Binding-site contacts:
Ligand atom C11 contacts residue GLY119 of chain 1.B at 3.8 Å.
Ligand atom N3 contacts residue ALA64 of chain 1.B at 3.5 Å.
Ligand atom C7 contacts residue GLY119 of chain 1.B at 3.3 Å.
Ligand atom O1 contacts residue ALA192 of chain 1.B at 3.7 Å.
Ligand atom N4 contacts residue TYR115 of chain 1.B at 3.8 Å.
Ligand atom N2 contacts residue ALA116 of chain 1.B at 3.2 Å (h-bond).
Ligand atom C7 contacts residue ALA116 of chain 1.B at 3.8 Å (hydrophobic).
Ligand atom C8 contacts residue GLY119 of chain 1.B at 3.6 Å.
Ligand atom C16 contacts residue VAL113 of chain 1.B at 3.6 Å (hydrophobic).
Ligand atom C12 contacts residue LEU36 of chain 1.B at 3.7 Å (hydrophobic).
Ligand atom O2 contacts residue LYS66 of chain 1.B at 3.4 Å.
Ligand atom C9 contacts residue LEU36 of chain 1.B at 3.6 Å (hydrophobic).
Ligand atom N3 contacts residue GLU114 of chain 1.B at 2.9 Å (salt-bridge).
Ligand atom C7 contacts residue SER117 of chain 1.B at 3.3 Å.
Ligand atom N3 contacts residue TYR115 of chain 1.B at 3.8 Å.
Ligand atom N3 contacts residue ALA116 of chain 1.B at 3.6 Å.
Ligand atom C25 contacts residue GLU83 of chain 1.B at 3.3 Å.
Ligand atom C3 contacts residue GLY119 of chain 1.B at 3.7 Å.
Ligand atom C25 contacts residue LYS66 of chain 1.B at 3.7 Å.
Ligand atom C8 contacts residue LEU36 of chain 1.B at 3.6 Å (hydrophobic).
Ligand atom C23 contacts residue ILE97 of chain 1.B at 3.8 Å (hydrophobic).
Ligand atom C24 contacts residue PHE194 of chain 1.B at 3.6 Å (hydrophobic).
Ligand atom C6 contacts residue GLY119 of chain 1.B at 3.6 Å.
Ligand atom C19 contacts residue VAL113 of chain 1.B at 3.6 Å (hydrophobic).
Ligand atom C3 contacts residue SER117 of chain 1.B at 3.4 Å.
Ligand atom C21 contacts residue GLU83 of chain 1.B at 3.7 Å.
Ligand atom C8 contacts residue ALA116 of chain 1.B at 3.0 Å (hydrophobic).
Ligand atom C25 contacts residue VAL111 of chain 1.B at 3.8 Å (hydrophobic).
Ligand atom C13 contacts residue LEU182 of chain 1.B at 3.7 Å (hydrophobic).
Ligand atom N4 contacts residue ALA116 of chain 1.B at 3.0 Å (h-bond).
Ligand atom C14 contacts residue LEU182 of chain 1.B at 3.6 Å (hydrophobic).
Ligand atom N4 contacts residue GLU114 of chain 1.B at 3.8 Å.
Ligand atom C15 contacts residue ALA64 of chain 1.B at 3.6 Å (hydrophobic).
Ligand atom C16 contacts residue ALA64 of chain 1.B at 3.7 Å (hydrophobic).
Ligand atom C24 contacts residue ASP193 of chain 1.B at 3.5 Å.
Ligand atom N4 contacts residue LEU182 of chain 1.B at 3.7 Å.
Ligand atom O1 contacts residue ASP193 of chain 1.B at 3.0 Å (salt-bridge).
Ligand atom N3 contacts residue LEU182 of chain 1.B at 3.7 Å.
Ligand atom C3 contacts residue LYS118 of chain 1.B at 3.8 Å.
Ligand atom C15 contacts residue LEU182 of chain 1.B at 3.6 Å (hydrophobic).

Sequence of chain 1.B:
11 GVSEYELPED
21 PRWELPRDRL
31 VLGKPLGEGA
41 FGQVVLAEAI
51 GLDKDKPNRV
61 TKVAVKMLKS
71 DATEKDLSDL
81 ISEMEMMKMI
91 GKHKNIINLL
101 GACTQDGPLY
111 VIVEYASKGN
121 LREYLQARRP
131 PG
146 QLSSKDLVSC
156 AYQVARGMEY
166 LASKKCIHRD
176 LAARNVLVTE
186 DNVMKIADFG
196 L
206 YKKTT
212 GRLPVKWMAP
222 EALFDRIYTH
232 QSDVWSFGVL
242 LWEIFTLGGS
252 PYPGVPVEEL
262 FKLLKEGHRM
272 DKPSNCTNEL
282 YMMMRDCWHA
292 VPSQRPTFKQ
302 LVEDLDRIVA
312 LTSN

This protein binds this small molecule.
Small molecule (SMILES): COc1cc(CCc2cc(NC(=O)c3ccc(N4C[C@@H](C)N[C@@H](C)C4)cc3)[nH]n2)cc(OC)c1